This small molecule binds to this protein.
Small molecule (SMILES): CC(=O)N[C@@H]1[C@@H](O)[C@H](O)[C@@H](CO)O[C@H]1O

Binding-site contacts:
Ligand atom O6 contacts residue GLN328 of chain 1.C at 3.7 Å.
Ligand atom C2 contacts residue ASN346 of chain 1.C at 2.9 Å.
Ligand atom O5 contacts residue ASN335 of chain 1.C at 3.9 Å.
Ligand atom N2 contacts residue ASN346 of chain 1.C at 3.6 Å (h-bond).
Ligand atom C3 contacts residue ASN346 of chain 1.C at 4.0 Å.
Ligand atom C5 contacts residue ASN346 of chain 1.C at 3.2 Å.
Ligand atom O6 contacts residue ASN346 of chain 1.C at 4.4 Å.
Ligand atom O5 contacts residue ASN346 of chain 1.C at 1.9 Å (h-bond).
Ligand atom C6 contacts residue ASN346 of chain 1.C at 4.2 Å.
Ligand atom C4 contacts residue ASN346 of chain 1.C at 4.0 Å.
Ligand atom O6 contacts residue ASN335 of chain 1.C at 4.2 Å.
Ligand atom C1 contacts residue ASN346 of chain 1.C at 1.5 Å.
Ligand atom C7 contacts residue ASN346 of chain 1.C at 4.5 Å.

Sequence of chain 1.C:
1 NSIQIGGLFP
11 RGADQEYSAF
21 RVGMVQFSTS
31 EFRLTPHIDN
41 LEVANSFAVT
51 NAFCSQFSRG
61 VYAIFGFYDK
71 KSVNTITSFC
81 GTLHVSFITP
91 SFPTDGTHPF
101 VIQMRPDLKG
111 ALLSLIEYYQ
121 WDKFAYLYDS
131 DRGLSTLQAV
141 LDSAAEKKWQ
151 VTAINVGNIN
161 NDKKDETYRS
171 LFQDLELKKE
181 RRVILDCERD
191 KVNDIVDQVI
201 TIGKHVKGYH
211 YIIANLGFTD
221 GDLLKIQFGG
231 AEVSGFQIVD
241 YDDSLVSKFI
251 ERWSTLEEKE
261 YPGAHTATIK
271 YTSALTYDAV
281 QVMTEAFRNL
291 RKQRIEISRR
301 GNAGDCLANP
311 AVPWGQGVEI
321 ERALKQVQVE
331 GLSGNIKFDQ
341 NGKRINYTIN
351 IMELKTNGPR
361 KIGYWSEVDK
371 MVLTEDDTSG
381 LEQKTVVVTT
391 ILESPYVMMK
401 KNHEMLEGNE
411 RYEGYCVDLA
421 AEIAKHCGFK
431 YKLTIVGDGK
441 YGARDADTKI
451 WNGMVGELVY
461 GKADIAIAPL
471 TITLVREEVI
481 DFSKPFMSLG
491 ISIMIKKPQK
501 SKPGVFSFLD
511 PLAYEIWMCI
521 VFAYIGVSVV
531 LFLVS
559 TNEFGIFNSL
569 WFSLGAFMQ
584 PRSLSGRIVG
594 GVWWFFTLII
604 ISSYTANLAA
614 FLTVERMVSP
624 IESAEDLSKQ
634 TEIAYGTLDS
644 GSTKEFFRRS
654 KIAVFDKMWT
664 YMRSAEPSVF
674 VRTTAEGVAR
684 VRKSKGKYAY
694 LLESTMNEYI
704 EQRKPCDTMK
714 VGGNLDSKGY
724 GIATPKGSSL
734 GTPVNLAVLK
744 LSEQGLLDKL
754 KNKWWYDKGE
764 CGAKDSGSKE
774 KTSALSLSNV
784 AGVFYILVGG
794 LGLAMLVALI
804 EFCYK